Binding-site contacts:
Ligand atom O4 contacts residue HIS169 of chain 1.C at 3.4 Å (h-bond).
Ligand atom C4 contacts residue ASN147 of chain 1.C at 3.7 Å.
Ligand atom O3 contacts residue PHE145 of chain 1.C at 3.5 Å.
Ligand atom C6 contacts residue ASP112 of chain 1.C at 4.0 Å.
Ligand atom O3 contacts residue ASN147 of chain 1.C at 4.4 Å.
Ligand atom C6 contacts residue LEU244 of chain 1.C at 3.8 Å (hydrophobic).
Ligand atom C3 contacts residue HIS169 of chain 1.C at 3.9 Å.
Ligand atom O3 contacts residue HIS169 of chain 1.C at 3.1 Å (h-bond).
Ligand atom O6 contacts residue GLY243 of chain 1.C at 2.8 Å (h-bond).
Ligand atom C3 contacts residue ASN147 of chain 1.C at 4.0 Å.
Ligand atom O2 contacts residue GLY243 of chain 1.C at 4.1 Å.
Ligand atom O4 contacts residue PHE145 of chain 1.C at 3.2 Å.
Ligand atom C1 contacts residue GLY243 of chain 1.C at 4.1 Å.
Ligand atom O6 contacts residue GLY242 of chain 1.C at 3.1 Å.
Ligand atom O5 contacts residue GLY243 of chain 1.C at 3.2 Å (h-bond).
Ligand atom C4 contacts residue ASP112 of chain 1.C at 3.6 Å.
Ligand atom C4 contacts residue HIS169 of chain 1.C at 3.9 Å.
Ligand atom O6 contacts residue ASP112 of chain 1.C at 3.1 Å (salt-bridge).
Ligand atom C6 contacts residue PHE145 of chain 1.C at 3.8 Å (hydrophobic).
Ligand atom O5 contacts residue GLY242 of chain 1.C at 4.2 Å.
Ligand atom C6 contacts residue GLY242 of chain 1.C at 4.4 Å.
Ligand atom O4 contacts residue ASN147 of chain 1.C at 2.5 Å (h-bond).
Ligand atom C5 contacts residue ASP112 of chain 1.C at 4.4 Å.
Ligand atom C4 contacts residue PHE145 of chain 1.C at 4.2 Å (hydrophobic).
Ligand atom O4 contacts residue ASP112 of chain 1.C at 3.2 Å (salt-bridge).
Ligand atom O6 contacts residue ALA111 of chain 1.C at 3.5 Å.
Ligand atom C5 contacts residue PHE145 of chain 1.C at 3.7 Å (hydrophobic).
Ligand atom O2 contacts residue GLY242 of chain 1.C at 4.1 Å.
Ligand atom C6 contacts residue ALA111 of chain 1.C at 3.8 Å (hydrophobic).
Ligand atom C5 contacts residue GLY243 of chain 1.C at 4.1 Å.
Ligand atom O6 contacts residue LEU244 of chain 1.C at 3.4 Å (h-bond).
Ligand atom C6 contacts residue GLY243 of chain 1.C at 3.6 Å.

Sequence of chain 1.C:
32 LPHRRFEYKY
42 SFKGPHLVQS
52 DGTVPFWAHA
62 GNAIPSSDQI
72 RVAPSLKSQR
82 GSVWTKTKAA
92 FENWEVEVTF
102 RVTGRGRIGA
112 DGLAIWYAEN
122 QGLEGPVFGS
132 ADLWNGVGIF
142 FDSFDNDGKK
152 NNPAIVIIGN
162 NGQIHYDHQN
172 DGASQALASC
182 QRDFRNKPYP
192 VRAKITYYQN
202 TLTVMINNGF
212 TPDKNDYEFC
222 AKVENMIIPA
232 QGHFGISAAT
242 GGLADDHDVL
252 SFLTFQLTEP

The small molecule below binds the protein below.
Small molecule (SMILES): OC[C@H]1O[C@H](O[C@H]2[C@@H](O)[C@H](O)[C@@H](CO)O[C@@H]2O)[C@@H](O)[C@@H](O)[C@@H]1O